Sequence of chain 41.E:
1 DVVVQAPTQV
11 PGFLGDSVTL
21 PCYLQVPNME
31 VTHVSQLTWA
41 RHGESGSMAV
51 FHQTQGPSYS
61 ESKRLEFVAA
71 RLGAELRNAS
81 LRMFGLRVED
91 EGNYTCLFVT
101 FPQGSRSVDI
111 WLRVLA

The protein below binds the small molecule below.
Small molecule (SMILES): CC(=O)N[C@H]1[C@H](O[C@H]2[C@H](O)[C@@H](NC(C)=O)CO[C@@H]2CO[C@@H]2O[C@@H](C)[C@@H](O)[C@@H](O)[C@@H]2O)O[C@H](CO)[C@@H](O[C@@H]2O[C@H](CO)[C@@H](O)[C@H](O[C@H]3O[C@H](CO)[C@@H](O)[C@H](O)[C@@H]3O)[C@@H]2O)[C@@H]1O

Binding-site contacts:
Ligand atom C3 contacts residue ASN93 of chain 41.E at 3.1 Å.
Ligand atom O3 contacts residue ASN93 of chain 41.E at 4.0 Å.
Ligand atom C4 contacts residue TRP111 of chain 41.E at 4.0 Å (hydrophobic).
Ligand atom C7 contacts residue GLY92 of chain 41.E at 4.2 Å.
Ligand atom C3 contacts residue TRP111 of chain 41.E at 3.7 Å (hydrophobic).
Ligand atom C5 contacts residue TRP111 of chain 41.E at 3.7 Å (hydrophobic).
Ligand atom C8 contacts residue TRP111 of chain 41.E at 3.3 Å (hydrophobic).
Ligand atom C2 contacts residue TRP111 of chain 41.E at 4.1 Å (hydrophobic).
Ligand atom C1 contacts residue ASN93 of chain 41.E at 1.4 Å.
Ligand atom C7 contacts residue ASN93 of chain 41.E at 3.5 Å.
Ligand atom N2 contacts residue ASN93 of chain 41.E at 2.5 Å (h-bond).
Ligand atom C8 contacts residue GLU91 of chain 41.E at 3.8 Å.
Ligand atom N2 contacts residue TRP111 of chain 41.E at 3.5 Å.
Ligand atom C2 contacts residue ASN93 of chain 41.E at 1.8 Å.
Ligand atom O5 contacts residue TRP111 of chain 41.E at 4.3 Å.
Ligand atom C6 contacts residue HIS42 of chain 41.E at 4.3 Å.
Ligand atom C5 contacts residue ASN93 of chain 41.E at 3.5 Å.
Ligand atom O5 contacts residue ASN93 of chain 41.E at 2.3 Å (h-bond).
Ligand atom O7 contacts residue TRP111 of chain 41.E at 3.6 Å.
Ligand atom C7 contacts residue TRP111 of chain 41.E at 3.8 Å (hydrophobic).
Ligand atom O3 contacts residue TRP111 of chain 41.E at 4.3 Å.
Ligand atom O4 contacts residue TRP111 of chain 41.E at 3.4 Å.
Ligand atom C8 contacts residue GLY92 of chain 41.E at 3.6 Å.
Ligand atom C1 contacts residue TRP111 of chain 41.E at 3.9 Å (hydrophobic).
Ligand atom N2 contacts residue GLY92 of chain 41.E at 4.2 Å.
Ligand atom O5 contacts residue ASN93 of chain 41.E at 4.1 Å.
Ligand atom C6 contacts residue ASN93 of chain 41.E at 3.1 Å.
Ligand atom O7 contacts residue ASN93 of chain 41.E at 3.9 Å.
Ligand atom C4 contacts residue ASN93 of chain 41.E at 3.6 Å.
Ligand atom C5 contacts residue ASN93 of chain 41.E at 4.0 Å.